Sequence of chain 4.A:
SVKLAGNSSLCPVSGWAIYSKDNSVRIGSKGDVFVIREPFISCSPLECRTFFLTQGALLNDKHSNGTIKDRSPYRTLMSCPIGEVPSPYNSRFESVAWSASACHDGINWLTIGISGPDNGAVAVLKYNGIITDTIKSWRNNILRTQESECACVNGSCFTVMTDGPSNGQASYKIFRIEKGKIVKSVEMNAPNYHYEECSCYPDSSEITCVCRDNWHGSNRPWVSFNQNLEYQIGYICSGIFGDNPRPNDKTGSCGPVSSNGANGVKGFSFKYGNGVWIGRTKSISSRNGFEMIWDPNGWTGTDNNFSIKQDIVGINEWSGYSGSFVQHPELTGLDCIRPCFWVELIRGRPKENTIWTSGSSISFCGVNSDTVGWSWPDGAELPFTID

Binding-site contacts:
Ligand atom C5 contacts residue EDO1 of chain 4.M at 4.4 Å.
Ligand atom O5 contacts residue EDO1 of chain 4.M at 4.2 Å.
Ligand atom C8 contacts residue ILE386 of chain 4.A at 4.2 Å (hydrophobic).
Ligand atom C7 contacts residue ASN65 of chain 4.A at 3.2 Å.
Ligand atom C7 contacts residue ILE355 of chain 4.A at 4.3 Å (hydrophobic).
Ligand atom O7 contacts residue LYS62 of chain 4.A at 3.8 Å.
Ligand atom C1 contacts residue EDO1 of chain 4.M at 3.9 Å.
Ligand atom C1 contacts residue ASN65 of chain 4.A at 1.4 Å.
Ligand atom C4 contacts residue ASN65 of chain 4.A at 4.3 Å.
Ligand atom O7 contacts residue ASN65 of chain 4.A at 3.3 Å (h-bond).
Ligand atom C8 contacts residue ASN65 of chain 4.A at 4.4 Å.
Ligand atom C2 contacts residue ASN65 of chain 4.A at 2.4 Å.
Ligand atom C5 contacts residue ASN65 of chain 4.A at 3.7 Å.
Ligand atom C8 contacts residue ILE355 of chain 4.A at 3.8 Å (hydrophobic).
Ligand atom C8 contacts residue LYS62 of chain 4.A at 4.4 Å.
Ligand atom C3 contacts residue ASN65 of chain 4.A at 3.8 Å.
Ligand atom O5 contacts residue ASN65 of chain 4.A at 2.4 Å (h-bond).
Ligand atom N2 contacts residue ASN65 of chain 4.A at 2.9 Å (h-bond).

The small molecule below binds the protein below.
Small molecule (SMILES): CC(=O)N[C@@H]1[C@@H](O)[C@H](O)[C@@H](CO)O[C@H]1O